The small molecule below binds the protein below.
Small molecule (SMILES): CC(=O)N[C@H]1[C@H](O[C@H]2[C@H](O)[C@@H](NC(C)=O)CO[C@@H]2CO)O[C@H](CO)[C@@H](O[C@@H]2O[C@H](CO[C@H]3O[C@H](CO)[C@@H](O)[C@H](O)[C@@H]3O)[C@@H](O)[C@H](O[C@H]3O[C@H](CO)[C@@H](O)[C@H](O)[C@@H]3O)[C@@H]2O)[C@@H]1O

Sequence of chain 1.C:
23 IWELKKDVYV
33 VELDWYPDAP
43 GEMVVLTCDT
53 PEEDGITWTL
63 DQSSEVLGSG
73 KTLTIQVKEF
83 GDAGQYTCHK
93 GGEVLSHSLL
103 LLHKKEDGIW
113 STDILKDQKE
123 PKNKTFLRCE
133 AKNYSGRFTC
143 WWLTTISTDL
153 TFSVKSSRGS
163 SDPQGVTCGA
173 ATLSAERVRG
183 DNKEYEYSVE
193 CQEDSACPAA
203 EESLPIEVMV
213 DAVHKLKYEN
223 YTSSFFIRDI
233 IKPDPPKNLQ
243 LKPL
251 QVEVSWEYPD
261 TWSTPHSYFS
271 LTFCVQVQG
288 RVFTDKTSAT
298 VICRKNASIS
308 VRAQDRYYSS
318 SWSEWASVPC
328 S

Binding-site contacts:
Ligand atom C8 contacts residue MET211 of chain 1.C at 3.7 Å (hydrophobic).
Ligand atom C7 contacts residue ASN222 of chain 1.C at 3.4 Å.
Ligand atom C6 contacts residue GLU34 of chain 1.C at 3.2 Å.
Ligand atom C2 contacts residue GLU34 of chain 1.C at 3.8 Å.
Ligand atom C2 contacts residue TYR220 of chain 1.C at 4.2 Å (hydrophobic).
Ligand atom O6 contacts residue TRP24 of chain 1.C at 2.9 Å (h-bond).
Ligand atom C1 contacts residue TRP24 of chain 1.C at 4.3 Å (hydrophobic).
Ligand atom C6 contacts residue HIS105 of chain 1.C at 3.4 Å.
Ligand atom C2 contacts residue ASN222 of chain 1.C at 2.4 Å.
Ligand atom O6 contacts residue HIS105 of chain 1.C at 3.9 Å.
Ligand atom C3 contacts residue ASN222 of chain 1.C at 3.7 Å.
Ligand atom N2 contacts residue GLU34 of chain 1.C at 3.4 Å (salt-bridge).
Ligand atom O6 contacts residue TRP24 of chain 1.C at 4.0 Å.
Ligand atom C5 contacts residue TRP24 of chain 1.C at 4.0 Å (hydrophobic).
Ligand atom O5 contacts residue TRP24 of chain 1.C at 4.1 Å.
Ligand atom C8 contacts residue TRP112 of chain 1.C at 4.2 Å (hydrophobic).
Ligand atom C5 contacts residue GLU34 of chain 1.C at 4.4 Å.
Ligand atom O5 contacts residue HIS105 of chain 1.C at 3.3 Å.
Ligand atom N2 contacts residue ASN222 of chain 1.C at 2.7 Å (h-bond).
Ligand atom C1 contacts residue HIS105 of chain 1.C at 4.2 Å.
Ligand atom O7 contacts residue TYR220 of chain 1.C at 3.9 Å.
Ligand atom O5 contacts residue ASN222 of chain 1.C at 2.5 Å (h-bond).
Ligand atom O7 contacts residue ASP213 of chain 1.C at 3.8 Å.
Ligand atom C6 contacts residue TRP112 of chain 1.C at 4.3 Å (hydrophobic).
Ligand atom C7 contacts residue ASP213 of chain 1.C at 4.2 Å.
Ligand atom C5 contacts residue ASN222 of chain 1.C at 3.7 Å.
Ligand atom C1 contacts residue ASN222 of chain 1.C at 1.4 Å.
Ligand atom O6 contacts residue ILE23 of chain 1.C at 4.0 Å.
Ligand atom C4 contacts residue ASN222 of chain 1.C at 4.2 Å.
Ligand atom C5 contacts residue HIS105 of chain 1.C at 3.9 Å.
Ligand atom O5 contacts residue TYR220 of chain 1.C at 3.9 Å.
Ligand atom O6 contacts residue GLU34 of chain 1.C at 2.4 Å (salt-bridge).
Ligand atom C4 contacts residue TRP24 of chain 1.C at 4.1 Å (hydrophobic).
Ligand atom C3 contacts residue GLU34 of chain 1.C at 3.8 Å.
Ligand atom O4 contacts residue GLU34 of chain 1.C at 4.2 Å.
Ligand atom C1 contacts residue TYR220 of chain 1.C at 3.9 Å (hydrophobic).
Ligand atom C8 contacts residue GLU34 of chain 1.C at 4.3 Å.
Ligand atom C6 contacts residue TRP24 of chain 1.C at 4.2 Å (hydrophobic).
Ligand atom C1 contacts residue GLU34 of chain 1.C at 3.6 Å.
Ligand atom O7 contacts residue ASN222 of chain 1.C at 3.7 Å.